Binding-site contacts:
Ligand atom N6 contacts residue LYS527 of chain 2.A at 3.6 Å (salt-bridge).
Ligand atom N6 contacts residue ARG451 of chain 2.A at 3.3 Å (salt-bridge).
Ligand atom C5 contacts residue PHE446 of chain 2.A at 3.5 Å (hydrophobic).
Ligand atom O2B contacts residue ASN454 of chain 2.A at 3.1 Å (h-bond).
Ligand atom C3' contacts residue ASP434 of chain 2.A at 3.2 Å.
Ligand atom N1 contacts residue ARG451 of chain 2.A at 2.6 Å (salt-bridge).
Ligand atom N7 contacts residue PHE446 of chain 2.A at 3.5 Å.
Ligand atom PA contacts residue ARG437 of chain 2.A at 3.7 Å.
Ligand atom N6 contacts residue PHE446 of chain 2.A at 3.6 Å.
Ligand atom C6 contacts residue ARG451 of chain 2.A at 3.2 Å.
Ligand atom C6 contacts residue PHE446 of chain 2.A at 3.6 Å (hydrophobic).
Ligand atom O2' contacts residue MET405 of chain 2.A at 3.0 Å.
Ligand atom C2 contacts residue PHE529 of chain 2.A at 3.7 Å (hydrophobic).
Ligand atom N1 contacts residue PHE529 of chain 2.A at 3.5 Å.
Ligand atom O5' contacts residue PHE446 of chain 2.A at 3.7 Å.
Ligand atom C5' contacts residue ILE477 of chain 2.A at 3.7 Å (hydrophobic).
Ligand atom O3B contacts residue ARG451 of chain 2.A at 3.0 Å.
Ligand atom O1A contacts residue PRO476 of chain 2.A at 3.5 Å.
Ligand atom N6 contacts residue GLY528 of chain 2.A at 3.2 Å (h-bond).
Ligand atom O2A contacts residue ARG437 of chain 2.A at 2.6 Å (salt-bridge).
Ligand atom C4 contacts residue PHE446 of chain 2.A at 3.5 Å (hydrophobic).
Ligand atom C2 contacts residue THR530 of chain 2.A at 3.6 Å.
Ligand atom O5' contacts residue ARG437 of chain 2.A at 3.6 Å.
Ligand atom O1B contacts residue ILE477 of chain 2.A at 3.2 Å (h-bond).
Ligand atom O1B contacts residue PRO479 of chain 2.A at 3.5 Å.
Ligand atom O2B contacts residue ARG437 of chain 2.A at 2.6 Å (salt-bridge).
Ligand atom O3B contacts residue PRO479 of chain 2.A at 3.3 Å.
Ligand atom O1B contacts residue ALA478 of chain 2.A at 2.6 Å (h-bond).
Ligand atom C2 contacts residue ARG451 of chain 2.A at 3.4 Å.
Ligand atom C6 contacts residue PHE529 of chain 2.A at 3.7 Å (hydrophobic).
Ligand atom O4' contacts residue PHE446 of chain 2.A at 3.6 Å.
Ligand atom C4' contacts residue ASP434 of chain 2.A at 3.6 Å.
Ligand atom N6 contacts residue PHE529 of chain 2.A at 3.5 Å.
Ligand atom N3 contacts residue PHE529 of chain 2.A at 3.6 Å.
Ligand atom N9 contacts residue PHE446 of chain 2.A at 3.6 Å.
Ligand atom N1 contacts residue THR530 of chain 2.A at 3.3 Å (h-bond).
Ligand atom O3' contacts residue ASP434 of chain 2.A at 2.6 Å (salt-bridge).
Ligand atom O1A contacts residue ILE477 of chain 2.A at 2.8 Å (h-bond).
Ligand atom C8 contacts residue PHE446 of chain 2.A at 3.4 Å (hydrophobic).
Ligand atom O2A contacts residue ASN454 of chain 2.A at 3.1 Å (h-bond).

Sequence of chain 2.A:
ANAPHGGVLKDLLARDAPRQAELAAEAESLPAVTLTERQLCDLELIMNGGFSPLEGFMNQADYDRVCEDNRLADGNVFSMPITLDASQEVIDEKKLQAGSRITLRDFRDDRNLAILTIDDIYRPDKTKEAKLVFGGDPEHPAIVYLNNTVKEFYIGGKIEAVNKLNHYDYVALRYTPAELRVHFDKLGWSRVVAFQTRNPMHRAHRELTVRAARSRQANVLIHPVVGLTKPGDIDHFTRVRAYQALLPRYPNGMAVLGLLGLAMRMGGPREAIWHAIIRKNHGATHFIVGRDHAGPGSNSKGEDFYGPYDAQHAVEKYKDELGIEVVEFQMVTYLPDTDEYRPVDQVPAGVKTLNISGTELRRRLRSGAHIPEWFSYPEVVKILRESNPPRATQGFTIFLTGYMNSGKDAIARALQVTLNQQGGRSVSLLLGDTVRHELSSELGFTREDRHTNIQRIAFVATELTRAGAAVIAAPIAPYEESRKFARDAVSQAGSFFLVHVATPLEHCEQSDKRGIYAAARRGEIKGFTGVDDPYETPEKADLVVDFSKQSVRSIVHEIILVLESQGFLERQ

This protein binds this small molecule.
Small molecule (SMILES): Nc1ncnc2c1ncn2[C@@H]1O[C@H](CO[P](=O)(O)OS(=O)(=O)O)[C@@H](O)[C@H]1O